Sequence of chain 1.A:
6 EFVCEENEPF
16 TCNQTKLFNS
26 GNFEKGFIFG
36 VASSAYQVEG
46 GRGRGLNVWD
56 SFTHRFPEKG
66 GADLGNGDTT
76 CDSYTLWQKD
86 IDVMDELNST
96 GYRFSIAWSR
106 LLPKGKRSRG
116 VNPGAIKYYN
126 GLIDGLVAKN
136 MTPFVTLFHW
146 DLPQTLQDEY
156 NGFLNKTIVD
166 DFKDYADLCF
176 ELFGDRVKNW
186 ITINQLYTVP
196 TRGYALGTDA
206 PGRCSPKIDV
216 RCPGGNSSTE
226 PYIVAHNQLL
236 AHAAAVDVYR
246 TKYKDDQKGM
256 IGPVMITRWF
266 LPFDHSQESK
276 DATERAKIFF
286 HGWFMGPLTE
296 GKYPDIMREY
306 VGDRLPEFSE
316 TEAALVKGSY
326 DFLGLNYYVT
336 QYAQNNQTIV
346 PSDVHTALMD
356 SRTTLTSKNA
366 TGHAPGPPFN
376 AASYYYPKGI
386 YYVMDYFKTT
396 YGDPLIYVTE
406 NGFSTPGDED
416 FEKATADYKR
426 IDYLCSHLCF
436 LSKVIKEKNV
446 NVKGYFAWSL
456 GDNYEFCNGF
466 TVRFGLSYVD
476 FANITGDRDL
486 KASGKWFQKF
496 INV

This protein binds this small molecule.
Small molecule (SMILES): CC(=O)N[C@H]1[C@H](O[C@H]2[C@H](O)[C@@H](NC(C)=O)CO[C@@H]2CO)O[C@H](CO)[C@@H](O)[C@@H]1O

Binding-site contacts:
Ligand atom C4 contacts residue TYR423 of chain 1.A at 4.1 Å (hydrophobic).
Ligand atom O7 contacts residue TRP491 of chain 1.A at 4.2 Å.
Ligand atom C1 contacts residue ASN18 of chain 1.A at 1.4 Å.
Ligand atom C6 contacts residue TYR423 of chain 1.A at 3.6 Å (hydrophobic).
Ligand atom O5 contacts residue ASN18 of chain 1.A at 2.3 Å (h-bond).
Ligand atom C2 contacts residue ASN18 of chain 1.A at 2.5 Å.
Ligand atom C3 contacts residue TYR423 of chain 1.A at 4.5 Å (hydrophobic).
Ligand atom N2 contacts residue ASN18 of chain 1.A at 3.0 Å (h-bond).
Ligand atom O4 contacts residue TYR423 of chain 1.A at 4.2 Å.
Ligand atom C3 contacts residue ASN18 of chain 1.A at 3.8 Å.
Ligand atom O5 contacts residue TYR423 of chain 1.A at 3.8 Å.
Ligand atom O7 contacts residue ASN18 of chain 1.A at 2.8 Å (h-bond).
Ligand atom C5 contacts residue TYR423 of chain 1.A at 3.1 Å (hydrophobic).
Ligand atom C8 contacts residue ASN18 of chain 1.A at 3.2 Å.
Ligand atom C5 contacts residue ASN18 of chain 1.A at 3.6 Å.
Ligand atom C8 contacts residue GLN19 of chain 1.A at 4.3 Å.
Ligand atom C7 contacts residue ASN18 of chain 1.A at 3.1 Å.
Ligand atom C1 contacts residue TYR423 of chain 1.A at 4.1 Å (hydrophobic).
Ligand atom O6 contacts residue TYR423 of chain 1.A at 3.5 Å.
Ligand atom C4 contacts residue ASN18 of chain 1.A at 4.2 Å.